Sequence of chain 1.B:
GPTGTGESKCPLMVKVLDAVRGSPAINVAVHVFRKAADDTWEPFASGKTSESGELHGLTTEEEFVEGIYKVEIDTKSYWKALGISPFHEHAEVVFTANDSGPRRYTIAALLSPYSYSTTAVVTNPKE

Sequence of chain 2.B:
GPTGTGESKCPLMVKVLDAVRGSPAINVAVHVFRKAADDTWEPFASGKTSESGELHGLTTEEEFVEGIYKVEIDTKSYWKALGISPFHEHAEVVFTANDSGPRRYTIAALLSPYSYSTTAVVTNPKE

A protein and the small-molecule ligand that binds it are described below.
Small molecule (SMILES): CC1=C(/C=C/C(C)=C\C=C\C(C)=C\C(=O)O)C(C)(C)CCC1

Binding-site contacts:
Ligand atom C15 contacts residue LYS15 of chain 2.B at 2.7 Å.
Ligand atom C1 contacts residue 9CR1 of chain 2.D at 1.4 Å.
Ligand atom C20 contacts residue 9CR1 of chain 2.D at 2.6 Å.
Ligand atom C7 contacts residue 9CR1 of chain 2.D at 1.6 Å.
Ligand atom C2 contacts residue 9CR1 of chain 2.D at 1.8 Å.
Ligand atom C15 contacts residue GLU127 of chain 1.B at 2.4 Å.
Ligand atom C18 contacts residue 9CR1 of chain 2.D at 0.4 Å.
Ligand atom C17 contacts residue ALA108 of chain 2.B at 3.4 Å (hydrophobic).
Ligand atom C3 contacts residue SER117 of chain 2.B at 3.4 Å.
Ligand atom C14 contacts residue GLU127 of chain 1.B at 2.3 Å.
Ligand atom C2 contacts residue THR119 of chain 2.B at 3.0 Å.
Ligand atom C11 contacts residue 9CR1 of chain 2.D at 2.2 Å.
Ligand atom C7 contacts residue LEU17 of chain 1.B at 3.3 Å (hydrophobic).
Ligand atom C12 contacts residue 9CR1 of chain 2.D at 2.8 Å.
Ligand atom C14 contacts residue VAL121 of chain 1.B at 3.2 Å (hydrophobic).
Ligand atom C13 contacts residue GLU127 of chain 1.B at 3.2 Å.
Ligand atom C1 contacts residue THR119 of chain 2.B at 3.4 Å.
Ligand atom C4 contacts residue 9CR1 of chain 2.D at 0.7 Å.
Ligand atom C16 contacts residue 9CR1 of chain 2.D at 2.5 Å.
Ligand atom C19 contacts residue LEU17 of chain 1.B at 2.8 Å (hydrophobic).
Ligand atom C10 contacts residue 9CR1 of chain 2.D at 1.4 Å.
Ligand atom C4 contacts residue LEU110 of chain 1.B at 3.5 Å (hydrophobic).
Ligand atom C19 contacts residue 9CR1 of chain 2.D at 1.4 Å.
Ligand atom C5 contacts residue 9CR1 of chain 2.D at 1.7 Å.
Ligand atom C14 contacts residue LYS15 of chain 2.B at 3.5 Å.
Ligand atom O1 contacts residue GLU127 of chain 1.B at 2.0 Å (salt-bridge).
Ligand atom C2 contacts residue LEU110 of chain 1.B at 3.5 Å (hydrophobic).
Ligand atom C12 contacts residue LYS15 of chain 2.B at 3.2 Å.
Ligand atom C9 contacts residue 9CR1 of chain 2.D at 1.0 Å.
Ligand atom C3 contacts residue 9CR1 of chain 2.D at 0.7 Å.
Ligand atom C17 contacts residue 9CR1 of chain 2.D at 0.4 Å.
Ligand atom O2 contacts residue LYS15 of chain 2.B at 2.8 Å (salt-bridge).
Ligand atom C20 contacts residue LEU17 of chain 2.B at 2.7 Å (hydrophobic).
Ligand atom C16 contacts residue THR119 of chain 2.B at 2.5 Å.
Ligand atom C13 contacts residue 9CR1 of chain 2.D at 3.0 Å.
Ligand atom O1 contacts residue LYS15 of chain 2.B at 2.3 Å (salt-bridge).
Ligand atom C12 contacts residue GLU127 of chain 1.B at 3.3 Å.
Ligand atom C8 contacts residue 9CR1 of chain 2.D at 0.5 Å.
Ligand atom C6 contacts residue 9CR1 of chain 2.D at 1.6 Å.
Ligand atom C20 contacts residue VAL121 of chain 1.B at 3.1 Å (hydrophobic).